Sequence of chain 1.A:
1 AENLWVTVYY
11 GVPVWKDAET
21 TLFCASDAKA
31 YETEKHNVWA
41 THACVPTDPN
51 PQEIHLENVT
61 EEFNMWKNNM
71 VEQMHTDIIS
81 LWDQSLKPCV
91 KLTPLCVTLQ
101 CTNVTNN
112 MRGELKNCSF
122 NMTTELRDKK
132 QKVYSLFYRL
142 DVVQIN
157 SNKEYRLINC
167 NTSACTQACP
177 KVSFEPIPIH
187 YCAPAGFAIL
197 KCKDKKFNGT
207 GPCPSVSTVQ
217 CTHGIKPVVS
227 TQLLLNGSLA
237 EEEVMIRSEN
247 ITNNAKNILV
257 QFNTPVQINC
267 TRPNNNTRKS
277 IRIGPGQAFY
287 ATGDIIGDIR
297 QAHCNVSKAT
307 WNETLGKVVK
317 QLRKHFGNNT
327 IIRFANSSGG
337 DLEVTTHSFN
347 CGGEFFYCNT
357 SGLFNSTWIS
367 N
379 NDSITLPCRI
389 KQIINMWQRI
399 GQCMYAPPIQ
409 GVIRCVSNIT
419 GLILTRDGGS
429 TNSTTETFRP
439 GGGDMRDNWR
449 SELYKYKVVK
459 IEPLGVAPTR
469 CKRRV

Binding-site contacts:
Ligand atom O6 contacts residue THR102 of chain 1.A at 4.3 Å.
Ligand atom N2 contacts residue ASN103 of chain 1.A at 3.1 Å (h-bond).
Ligand atom C2 contacts residue LYS117 of chain 1.A at 4.4 Å.
Ligand atom O7 contacts residue ASN103 of chain 1.A at 3.4 Å (h-bond).
Ligand atom C2 contacts residue ASN103 of chain 1.A at 2.6 Å.
Ligand atom C8 contacts residue GLY114 of chain 1.A at 4.5 Å.
Ligand atom O5 contacts residue ASN103 of chain 1.A at 2.3 Å (h-bond).
Ligand atom C5 contacts residue ASN103 of chain 1.A at 3.7 Å.
Ligand atom C7 contacts residue ASN103 of chain 1.A at 3.9 Å.
Ligand atom C3 contacts residue ASN103 of chain 1.A at 3.9 Å.
Ligand atom C7 contacts residue LYS117 of chain 1.A at 4.0 Å.
Ligand atom O7 contacts residue LYS117 of chain 1.A at 2.9 Å (salt-bridge).
Ligand atom C4 contacts residue ASN103 of chain 1.A at 4.2 Å.
Ligand atom C1 contacts residue ASN103 of chain 1.A at 1.4 Å.

A protein and the small-molecule ligand that binds it are described below.
Small molecule (SMILES): CC(=O)N[C@@H]1[C@@H](O)[C@H](O)[C@@H](CO)O[C@H]1O